Sequence of chain 1.B:
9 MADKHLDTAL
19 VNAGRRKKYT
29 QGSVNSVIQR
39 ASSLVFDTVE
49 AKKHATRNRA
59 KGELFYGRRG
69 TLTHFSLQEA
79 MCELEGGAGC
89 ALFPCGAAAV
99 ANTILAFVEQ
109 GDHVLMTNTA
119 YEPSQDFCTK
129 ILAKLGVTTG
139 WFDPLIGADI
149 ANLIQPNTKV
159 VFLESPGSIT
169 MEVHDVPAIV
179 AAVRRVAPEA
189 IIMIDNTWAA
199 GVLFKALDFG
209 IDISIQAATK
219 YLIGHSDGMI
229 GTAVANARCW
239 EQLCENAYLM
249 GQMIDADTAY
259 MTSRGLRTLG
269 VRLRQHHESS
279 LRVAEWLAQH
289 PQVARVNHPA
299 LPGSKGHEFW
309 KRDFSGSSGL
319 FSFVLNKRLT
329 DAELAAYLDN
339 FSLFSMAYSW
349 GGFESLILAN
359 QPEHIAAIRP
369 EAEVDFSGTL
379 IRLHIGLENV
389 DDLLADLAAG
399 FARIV

Sequence of chain 2.B:
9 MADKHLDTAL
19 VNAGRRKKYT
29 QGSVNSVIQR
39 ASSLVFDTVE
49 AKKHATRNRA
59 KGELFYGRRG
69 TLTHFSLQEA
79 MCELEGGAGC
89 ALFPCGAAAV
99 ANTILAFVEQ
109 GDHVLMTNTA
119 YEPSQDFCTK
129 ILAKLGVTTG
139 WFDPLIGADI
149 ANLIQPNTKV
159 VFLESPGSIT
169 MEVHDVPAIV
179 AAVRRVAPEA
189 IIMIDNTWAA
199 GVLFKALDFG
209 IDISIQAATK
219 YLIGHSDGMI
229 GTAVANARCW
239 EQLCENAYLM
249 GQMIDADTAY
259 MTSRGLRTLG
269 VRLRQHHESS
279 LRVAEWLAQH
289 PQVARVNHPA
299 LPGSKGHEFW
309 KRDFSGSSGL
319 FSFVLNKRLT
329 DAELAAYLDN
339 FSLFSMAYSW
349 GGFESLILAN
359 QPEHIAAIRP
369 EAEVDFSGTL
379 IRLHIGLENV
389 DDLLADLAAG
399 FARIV

Binding-site contacts:
Ligand atom P contacts residue PLP1 of chain 2.G at 0.2 Å.
Ligand atom O1 contacts residue FLC1 of chain 1.E at 2.9 Å (h-bond).
Ligand atom C5A contacts residue PLP1 of chain 2.G at 0.2 Å.
Ligand atom O4P contacts residue PLP1 of chain 2.G at 0.2 Å (h-bond).
Ligand atom C3 contacts residue PLP1 of chain 2.G at 0.3 Å.
Ligand atom O1P contacts residue TYR64 of chain 1.B at 2.6 Å (h-bond).
Ligand atom C2 contacts residue PLP1 of chain 2.G at 0.2 Å.
Ligand atom C6 contacts residue PLP1 of chain 2.G at 0.3 Å.
Ligand atom O3P contacts residue GLY94 of chain 2.B at 3.2 Å (h-bond).
Ligand atom N1 contacts residue ASP193 of chain 2.B at 2.6 Å (salt-bridge).
Ligand atom O3P contacts residue CYS93 of chain 2.B at 3.2 Å (h-bond).
Ligand atom O1P contacts residue ARG66 of chain 1.B at 2.9 Å (salt-bridge).
Ligand atom O3 contacts residue TRP348 of chain 2.B at 3.2 Å (h-bond).
Ligand atom O31 contacts residue SER347 of chain 2.B at 2.9 Å (h-bond).
Ligand atom O4P contacts residue ALA215 of chain 2.B at 3.2 Å.
Ligand atom C1 contacts residue FLC1 of chain 1.E at 3.2 Å.
Ligand atom O2P contacts residue PLP1 of chain 2.G at 0.2 Å (h-bond).
Ligand atom N1 contacts residue PLP1 of chain 2.G at 0.4 Å (h-bond).
Ligand atom C5 contacts residue PLP1 of chain 2.G at 0.1 Å.
Ligand atom C4A contacts residue PLP1 of chain 2.G at 0.7 Å.
Ligand atom O2P contacts residue THR217 of chain 2.B at 2.6 Å (h-bond).
Ligand atom O1P contacts residue PLP1 of chain 2.G at 0.2 Å (h-bond).
Ligand atom C1 contacts residue PLP1 of chain 2.G at 2.8 Å.
Ligand atom O2 contacts residue ARG380 of chain 2.B at 2.8 Å (salt-bridge).
Ligand atom N11 contacts residue PLP1 of chain 2.G at 1.7 Å.
Ligand atom O2P contacts residue GLY94 of chain 2.B at 2.8 Å (h-bond).
Ligand atom C4A contacts residue TYR119 of chain 2.B at 3.3 Å (hydrophobic).
Ligand atom O3P contacts residue ARG66 of chain 1.B at 2.8 Å (salt-bridge).
Ligand atom O3P contacts residue PLP1 of chain 2.G at 0.3 Å (h-bond).
Ligand atom O2 contacts residue TRP348 of chain 2.B at 3.0 Å (h-bond).
Ligand atom O3 contacts residue PLP1 of chain 2.G at 0.6 Å (h-bond).
Ligand atom O3P contacts residue ALA95 of chain 2.B at 2.8 Å (h-bond).
Ligand atom C4A contacts residue LYS218 of chain 2.B at 2.9 Å.
Ligand atom O1 contacts residue PLP1 of chain 2.G at 3.1 Å.
Ligand atom O31 contacts residue ARG380 of chain 2.B at 3.0 Å (salt-bridge).
Ligand atom N11 contacts residue LYS218 of chain 2.B at 3.2 Å.
Ligand atom C2A contacts residue PLP1 of chain 2.G at 0.2 Å.
Ligand atom C4 contacts residue PLP1 of chain 2.G at 0.3 Å.
Ligand atom O1 contacts residue SER347 of chain 2.B at 3.2 Å (h-bond).
Ligand atom C5 contacts residue TYR119 of chain 2.B at 3.3 Å (hydrophobic).

A protein and the small-molecule ligand that binds it are described below.
Small molecule (SMILES): Cc1ncc(COP(=O)(O)O)c(CNC(=O)C(=O)O)c1O